Sequence of chain 48.Y:
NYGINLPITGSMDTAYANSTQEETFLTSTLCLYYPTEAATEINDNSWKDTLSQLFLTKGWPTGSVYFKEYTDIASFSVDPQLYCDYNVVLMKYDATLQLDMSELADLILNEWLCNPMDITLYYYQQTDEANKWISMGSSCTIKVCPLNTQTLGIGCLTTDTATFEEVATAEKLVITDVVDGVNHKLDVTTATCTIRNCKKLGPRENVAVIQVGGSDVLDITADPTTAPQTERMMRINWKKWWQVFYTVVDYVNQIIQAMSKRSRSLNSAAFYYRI

Binding-site contacts:
Ligand atom O5 contacts residue ASN19 of chain 48.Y at 2.2 Å (h-bond).
Ligand atom C6 contacts residue ASN19 of chain 48.Y at 4.1 Å.
Ligand atom C3 contacts residue ASN19 of chain 48.Y at 4.4 Å.
Ligand atom C1 contacts residue ASN19 of chain 48.Y at 1.9 Å.
Ligand atom C5 contacts residue ASN19 of chain 48.Y at 3.3 Å.
Ligand atom C2 contacts residue ASN19 of chain 48.Y at 3.4 Å.
Ligand atom N2 contacts residue ASN19 of chain 48.Y at 4.0 Å.
Ligand atom C8 contacts residue TYR17 of chain 48.Y at 4.0 Å (hydrophobic).
Ligand atom O7 contacts residue ASN19 of chain 48.Y at 4.4 Å.
Ligand atom O6 contacts residue ASN19 of chain 48.Y at 4.4 Å.
Ligand atom C4 contacts residue ASN19 of chain 48.Y at 4.5 Å.

This protein binds this small molecule.
Small molecule (SMILES): CC(=O)N[C@H]1[C@H](O[C@H]2[C@H](O)[C@@H](NC(C)=O)CO[C@@H]2CO)O[C@H](CO)[C@@H](O)[C@@H]1O